Sequence of chain 1.A:
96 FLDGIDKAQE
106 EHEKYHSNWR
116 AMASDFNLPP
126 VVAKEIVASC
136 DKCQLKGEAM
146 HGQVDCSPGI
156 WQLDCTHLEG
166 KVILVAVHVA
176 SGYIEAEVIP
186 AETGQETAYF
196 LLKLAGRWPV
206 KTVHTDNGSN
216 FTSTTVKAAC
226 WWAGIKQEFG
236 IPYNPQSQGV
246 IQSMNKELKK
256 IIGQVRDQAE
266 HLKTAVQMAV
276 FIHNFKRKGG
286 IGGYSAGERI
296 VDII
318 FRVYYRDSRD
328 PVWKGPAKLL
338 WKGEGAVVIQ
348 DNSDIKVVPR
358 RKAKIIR

Binding-site contacts:
Ligand atom P contacts residue TYR238 of chain 1.A at 4.5 Å.
Ligand atom O3' contacts residue PRO237 of chain 1.A at 3.7 Å.
Ligand atom C5' contacts residue ASP211 of chain 1.A at 3.4 Å.
Ligand atom OP2 contacts residue TYR238 of chain 1.A at 3.0 Å.
Ligand atom C2' contacts residue TYR238 of chain 1.A at 3.9 Å (hydrophobic).
Ligand atom C3' contacts residue ASN212 of chain 1.A at 4.3 Å.
Ligand atom C6 contacts residue TYR238 of chain 1.A at 4.2 Å (hydrophobic).
Ligand atom C4' contacts residue ASN212 of chain 1.A at 3.7 Å.
Ligand atom OP1 contacts residue ASP211 of chain 1.A at 3.5 Å.
Ligand atom OP1 contacts residue ILE236 of chain 1.A at 3.9 Å.
Ligand atom O4' contacts residue GLY213 of chain 1.A at 4.0 Å.
Ligand atom P contacts residue PRO237 of chain 1.A at 3.1 Å.
Ligand atom C3' contacts residue MG1 of chain 1.L at 4.1 Å.
Ligand atom C4' contacts residue GLY213 of chain 1.A at 3.5 Å.
Ligand atom C5' contacts residue ASN212 of chain 1.A at 4.0 Å.
Ligand atom OP1 contacts residue PRO237 of chain 1.A at 3.8 Å.
Ligand atom O5' contacts residue PRO237 of chain 1.A at 3.9 Å.
Ligand atom O3' contacts residue ASP211 of chain 1.A at 3.6 Å.
Ligand atom O3' contacts residue ASN212 of chain 1.A at 3.7 Å.
Ligand atom O4' contacts residue ASN212 of chain 1.A at 4.1 Å.
Ligand atom O3' contacts residue ASP159 of chain 1.A at 4.4 Å.
Ligand atom OP1 contacts residue PRO237 of chain 1.A at 2.7 Å (h-bond).
Ligand atom C4' contacts residue PRO237 of chain 1.A at 4.1 Å (hydrophobic).
Ligand atom C1' contacts residue ASN212 of chain 1.A at 4.4 Å.
Ligand atom O5' contacts residue ASP211 of chain 1.A at 4.2 Å.
Ligand atom C3' contacts residue TYR238 of chain 1.A at 4.3 Å (hydrophobic).
Ligand atom C4' contacts residue ASP211 of chain 1.A at 3.9 Å.
Ligand atom C7 contacts residue TYR238 of chain 1.A at 3.0 Å (hydrophobic).
Ligand atom C5' contacts residue GLY213 of chain 1.A at 3.3 Å.
Ligand atom OP2 contacts residue TYR238 of chain 1.A at 4.3 Å.
Ligand atom C3' contacts residue PRO237 of chain 1.A at 3.5 Å (hydrophobic).
Ligand atom O2 contacts residue SER214 of chain 1.A at 4.4 Å.
Ligand atom O3' contacts residue GLY213 of chain 1.A at 4.2 Å.
Ligand atom OP2 contacts residue PRO237 of chain 1.A at 2.6 Å (h-bond).
Ligand atom C3' contacts residue ASP211 of chain 1.A at 3.8 Å.
Ligand atom O3' contacts residue MG1 of chain 1.L at 3.3 Å.
Ligand atom C5' contacts residue PRO237 of chain 1.A at 3.8 Å (hydrophobic).
Ligand atom OP1 contacts residue ASN212 of chain 1.A at 3.6 Å.
Ligand atom O5' contacts residue PRO237 of chain 1.A at 4.3 Å.

A small-molecule ligand and the protein it binds are described below.
Small molecule (SMILES): Cc1cn([C@H]2C[C@H](O[P](=O)(O)OC[C@H]3O[C@@H](n4cnc5c(=O)nc(N)[nH]c54)C[C@@H]3O[P](=O)(O)OC[C@H]3O[C@@H](n4cnc5c(N)ncnc54)C[C@@H]3O[P](=O)(O)OC[C@H]3O[C@@H](n4ccc(N)nc4=O)C[C@@H]3O[P](=O)(O)OC[C@H]3O[C@@H](n4cc(C)c(=O)[nH]c4=O)C[C@@H]3O)[C@@H](CO[P](=O)(O)O[C@H]3C[C@H](n4ccc(N)nc4=O)O[C@@H]3CO[P](=O)(O)O[C@H]3C[C@H](n4cnc5c(=O)nc(N)[nH]c54)O[C@@H]3CO[P](=O)(O)O[C@H]3C[C@H](n4ccc(N)nc4=O)O[C@@H]3COP(=O)=O)O2)c(=O)[nH]c1=O